Sequence of chain 1.E:
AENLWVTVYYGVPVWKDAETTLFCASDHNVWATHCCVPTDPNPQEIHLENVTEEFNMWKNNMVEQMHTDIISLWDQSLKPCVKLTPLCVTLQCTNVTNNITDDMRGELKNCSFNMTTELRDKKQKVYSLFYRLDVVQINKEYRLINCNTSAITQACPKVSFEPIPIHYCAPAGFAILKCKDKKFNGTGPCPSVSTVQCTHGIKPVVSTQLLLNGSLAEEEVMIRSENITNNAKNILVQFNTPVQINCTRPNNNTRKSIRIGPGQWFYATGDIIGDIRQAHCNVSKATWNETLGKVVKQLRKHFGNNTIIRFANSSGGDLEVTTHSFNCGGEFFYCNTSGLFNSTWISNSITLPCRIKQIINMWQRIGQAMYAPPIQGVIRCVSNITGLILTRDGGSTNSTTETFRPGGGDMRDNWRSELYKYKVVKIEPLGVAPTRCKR

Binding-site contacts:
Ligand atom C3 contacts residue ASN167 of chain 1.C at 3.8 Å.
Ligand atom C6 contacts residue VAL144 of chain 1.C at 4.4 Å (hydrophobic).
Ligand atom N2 contacts residue ASN167 of chain 1.C at 2.9 Å (h-bond).
Ligand atom C5 contacts residue ARG162 of chain 1.C at 4.4 Å.
Ligand atom O7 contacts residue ARG278 of chain 1.E at 3.0 Å (salt-bridge).
Ligand atom C7 contacts residue ARG278 of chain 1.E at 4.0 Å.
Ligand atom N2 contacts residue THR168 of chain 1.C at 3.6 Å.
Ligand atom C7 contacts residue THR168 of chain 1.C at 3.8 Å.
Ligand atom C7 contacts residue ASN167 of chain 1.C at 3.3 Å.
Ligand atom C8 contacts residue THR168 of chain 1.C at 3.2 Å.
Ligand atom C1 contacts residue ARG162 of chain 1.C at 3.8 Å.
Ligand atom O5 contacts residue ASN167 of chain 1.C at 2.4 Å (h-bond).
Ligand atom C8 contacts residue ASN167 of chain 1.C at 3.5 Å.
Ligand atom O5 contacts residue ARG162 of chain 1.C at 3.2 Å (salt-bridge).
Ligand atom C5 contacts residue ASN167 of chain 1.C at 3.7 Å.
Ligand atom C2 contacts residue ASN167 of chain 1.C at 2.5 Å.
Ligand atom C8 contacts residue ARG278 of chain 1.E at 4.4 Å.
Ligand atom C4 contacts residue ASN167 of chain 1.C at 4.2 Å.
Ligand atom C1 contacts residue ASN167 of chain 1.C at 1.5 Å.
Ligand atom O7 contacts residue ASN167 of chain 1.C at 3.2 Å (h-bond).

Sequence of chain 1.C:
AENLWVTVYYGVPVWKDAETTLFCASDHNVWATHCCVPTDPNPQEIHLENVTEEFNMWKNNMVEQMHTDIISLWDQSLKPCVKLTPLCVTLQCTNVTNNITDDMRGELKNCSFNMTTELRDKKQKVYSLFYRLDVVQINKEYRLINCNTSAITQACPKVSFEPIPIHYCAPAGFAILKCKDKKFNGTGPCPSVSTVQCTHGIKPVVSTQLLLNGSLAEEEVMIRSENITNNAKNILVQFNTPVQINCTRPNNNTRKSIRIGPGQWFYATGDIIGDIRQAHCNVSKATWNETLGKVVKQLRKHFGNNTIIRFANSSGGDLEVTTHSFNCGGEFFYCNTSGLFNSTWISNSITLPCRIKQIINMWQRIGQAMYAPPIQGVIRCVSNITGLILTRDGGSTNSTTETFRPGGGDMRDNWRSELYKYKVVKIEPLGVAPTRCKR

A small-molecule ligand and the protein it binds are described below.
Small molecule (SMILES): CC(=O)N[C@@H]1[C@@H](O)[C@H](O)[C@@H](CO)O[C@H]1O